Binding-site contacts:
Ligand atom NAP contacts residue THR199 of chain 1.B at 2.8 Å (h-bond).
Ligand atom OAI contacts residue VAL143 of chain 1.B at 3.9 Å.
Ligand atom CAD contacts residue HIS94 of chain 1.B at 3.8 Å.
Ligand atom OAN contacts residue HIS94 of chain 1.B at 3.6 Å.
Ligand atom CAC contacts residue HIS200 of chain 1.B at 3.8 Å.
Ligand atom OAN contacts residue ZN1 of chain 1.E at 3.8 Å.
Ligand atom CAJ contacts residue HIS94 of chain 1.B at 3.9 Å.
Ligand atom OAQ contacts residue GLN92 of chain 1.B at 3.4 Å (h-bond).
Ligand atom OAS contacts residue TRP209 of chain 1.B at 3.9 Å.
Ligand atom NAP contacts residue HIS119 of chain 1.B at 3.4 Å (h-bond).
Ligand atom CAD contacts residue PHE66 of chain 1.B at 3.9 Å (hydrophobic).
Ligand atom NAP contacts residue HIS94 of chain 1.B at 3.3 Å (h-bond).
Ligand atom NAP contacts residue HIS96 of chain 1.B at 3.2 Å (h-bond).
Ligand atom OAS contacts residue THR199 of chain 1.B at 3.0 Å (h-bond).
Ligand atom OAA contacts residue HIS64 of chain 1.B at 3.1 Å (h-bond).
Ligand atom CAK contacts residue GLN92 of chain 1.B at 3.3 Å.
Ligand atom SAO contacts residue HIS94 of chain 1.B at 3.8 Å.
Ligand atom CAV contacts residue LEU198 of chain 1.B at 3.9 Å (hydrophobic).
Ligand atom OAI contacts residue HIS94 of chain 1.B at 3.4 Å.
Ligand atom OAI contacts residue HIS119 of chain 1.B at 3.6 Å (h-bond).
Ligand atom SAO contacts residue ZN1 of chain 1.E at 3.0 Å.
Ligand atom OAF contacts residue GLN92 of chain 1.B at 3.4 Å (h-bond).
Ligand atom OAI contacts residue ZN1 of chain 1.E at 3.0 Å.
Ligand atom CAV contacts residue PHE91 of chain 1.B at 3.8 Å (hydrophobic).
Ligand atom CAG contacts residue GLN92 of chain 1.B at 3.2 Å.
Ligand atom CAM contacts residue HIS200 of chain 1.B at 4.0 Å.
Ligand atom CAE contacts residue HIS64 of chain 1.B at 3.8 Å.
Ligand atom OAH contacts residue HIS200 of chain 1.B at 3.7 Å.
Ligand atom OAF contacts residue HIS94 of chain 1.B at 3.2 Å.
Ligand atom CAJ contacts residue HIS96 of chain 1.B at 3.9 Å.
Ligand atom CAK contacts residue HIS94 of chain 1.B at 3.8 Å.
Ligand atom SAO contacts residue THR199 of chain 1.B at 4.0 Å.
Ligand atom OAR contacts residue LEU198 of chain 1.B at 3.9 Å.
Ligand atom OAI contacts residue TRP209 of chain 1.B at 3.8 Å.
Ligand atom CAJ contacts residue HIS64 of chain 1.B at 3.8 Å.
Ligand atom CAD contacts residue SER65 of chain 1.B at 3.6 Å.
Ligand atom OAS contacts residue LEU198 of chain 1.B at 3.1 Å.
Ligand atom NAP contacts residue ZN1 of chain 1.E at 1.9 Å.
Ligand atom CAD contacts residue HIS67 of chain 1.B at 3.8 Å.
Ligand atom CAG contacts residue HIS94 of chain 1.B at 4.0 Å.

Sequence of chain 1.B:
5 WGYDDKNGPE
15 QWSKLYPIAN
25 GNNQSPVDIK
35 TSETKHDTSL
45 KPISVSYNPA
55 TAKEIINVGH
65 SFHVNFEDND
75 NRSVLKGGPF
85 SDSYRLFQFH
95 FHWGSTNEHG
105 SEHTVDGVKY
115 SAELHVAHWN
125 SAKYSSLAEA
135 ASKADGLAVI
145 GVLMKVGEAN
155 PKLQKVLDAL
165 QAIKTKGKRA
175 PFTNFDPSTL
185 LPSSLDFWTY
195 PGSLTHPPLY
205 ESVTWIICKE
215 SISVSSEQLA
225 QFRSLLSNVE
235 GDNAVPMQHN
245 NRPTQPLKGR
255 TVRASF

A protein and the small-molecule ligand that binds it are described below.
Small molecule (SMILES): CC1(C)O[C@@H]2[C@@H](CO[C@@]3(COS(N)(=O)=O)OC(C)(C)O[C@@H]23)O1